A protein and the small-molecule ligand that binds it are described below.
Small molecule (SMILES): CC(C)=CCC/C(C)=C/CC/C(C)=C/CO[P](=O)(O)OP(=O)(O)O

Sequence of chain 1.A:
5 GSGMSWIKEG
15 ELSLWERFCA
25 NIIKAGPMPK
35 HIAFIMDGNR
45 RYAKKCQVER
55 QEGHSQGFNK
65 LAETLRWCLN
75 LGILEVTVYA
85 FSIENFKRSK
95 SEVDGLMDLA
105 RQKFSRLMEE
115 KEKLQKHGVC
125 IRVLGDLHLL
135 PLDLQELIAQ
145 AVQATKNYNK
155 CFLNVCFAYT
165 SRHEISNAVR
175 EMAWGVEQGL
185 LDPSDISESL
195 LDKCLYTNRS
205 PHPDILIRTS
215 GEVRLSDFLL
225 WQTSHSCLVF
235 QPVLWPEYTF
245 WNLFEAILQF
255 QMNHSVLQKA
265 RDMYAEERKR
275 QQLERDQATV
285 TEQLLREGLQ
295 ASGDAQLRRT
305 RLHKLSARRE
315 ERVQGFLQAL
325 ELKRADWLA

Binding-site contacts:
Ligand atom O1A contacts residue HIS58 of chain 1.A at 3.1 Å.
Ligand atom C2 contacts residue ASN43 of chain 1.A at 3.3 Å.
Ligand atom C15 contacts residue PHE62 of chain 1.A at 3.7 Å (hydrophobic).
Ligand atom C1 contacts residue MET40 of chain 1.A at 3.1 Å (hydrophobic).
Ligand atom O1 contacts residue ASP41 of chain 1.A at 3.3 Å (salt-bridge).
Ligand atom O3A contacts residue GLY42 of chain 1.A at 3.5 Å.
Ligand atom O1B contacts residue ARG44 of chain 1.A at 2.8 Å (salt-bridge).
Ligand atom PB contacts residue ARG45 of chain 1.A at 3.6 Å.
Ligand atom O3B contacts residue ARG45 of chain 1.A at 2.6 Å (salt-bridge).
Ligand atom O1A contacts residue ARG92 of chain 1.A at 2.9 Å (salt-bridge).
Ligand atom O1 contacts residue MG1 of chain 1.E at 3.7 Å.
Ligand atom O1 contacts residue ASN43 of chain 1.A at 3.5 Å (h-bond).
Ligand atom O2B contacts residue ARG45 of chain 1.A at 2.6 Å (salt-bridge).
Ligand atom C2 contacts residue MET40 of chain 1.A at 3.2 Å (hydrophobic).
Ligand atom PA contacts residue MG1 of chain 1.E at 3.2 Å.
Ligand atom PB contacts residue MG1 of chain 1.E at 3.2 Å.
Ligand atom O3B contacts residue GLY42 of chain 1.A at 3.2 Å.
Ligand atom O3A contacts residue MG1 of chain 1.E at 3.6 Å.
Ligand atom O2B contacts residue GLY42 of chain 1.A at 3.7 Å.
Ligand atom C14 contacts residue TRP10 of chain 1.A at 3.5 Å (hydrophobic).
Ligand atom O1 contacts residue GLY42 of chain 1.A at 3.2 Å (h-bond).
Ligand atom O2A contacts residue MG1 of chain 1.E at 2.2 Å.
Ligand atom O2B contacts residue ASP41 of chain 1.A at 2.9 Å (salt-bridge).
Ligand atom O1A contacts residue ARG44 of chain 1.A at 3.4 Å.
Ligand atom O2A contacts residue ASP41 of chain 1.A at 3.4 Å (salt-bridge).
Ligand atom O3A contacts residue ARG44 of chain 1.A at 3.0 Å (salt-bridge).
Ligand atom C6 contacts residue ALA84 of chain 1.A at 3.2 Å (hydrophobic).
Ligand atom C5 contacts residue ALA84 of chain 1.A at 3.6 Å (hydrophobic).
Ligand atom O3A contacts residue ASN43 of chain 1.A at 3.0 Å (h-bond).
Ligand atom O2B contacts residue MG1 of chain 1.E at 2.0 Å.
Ligand atom C5 contacts residue ASN43 of chain 1.A at 3.6 Å.
Ligand atom C7 contacts residue ALA84 of chain 1.A at 3.4 Å (hydrophobic).
Ligand atom C10 contacts residue MET40 of chain 1.A at 3.6 Å (hydrophobic).
Ligand atom O3B contacts residue ARG44 of chain 1.A at 3.5 Å (salt-bridge).
Ligand atom C5 contacts residue HIS58 of chain 1.A at 3.6 Å.
Ligand atom O1 contacts residue MET40 of chain 1.A at 3.6 Å.
Ligand atom O2A contacts residue ARG92 of chain 1.A at 2.8 Å (salt-bridge).
Ligand atom C14 contacts residue VAL159 of chain 1.A at 3.7 Å (hydrophobic).
Ligand atom C10 contacts residue GLY61 of chain 1.A at 3.7 Å.
Ligand atom PA contacts residue ASP41 of chain 1.A at 3.7 Å.